Sequence of chain 2.A:
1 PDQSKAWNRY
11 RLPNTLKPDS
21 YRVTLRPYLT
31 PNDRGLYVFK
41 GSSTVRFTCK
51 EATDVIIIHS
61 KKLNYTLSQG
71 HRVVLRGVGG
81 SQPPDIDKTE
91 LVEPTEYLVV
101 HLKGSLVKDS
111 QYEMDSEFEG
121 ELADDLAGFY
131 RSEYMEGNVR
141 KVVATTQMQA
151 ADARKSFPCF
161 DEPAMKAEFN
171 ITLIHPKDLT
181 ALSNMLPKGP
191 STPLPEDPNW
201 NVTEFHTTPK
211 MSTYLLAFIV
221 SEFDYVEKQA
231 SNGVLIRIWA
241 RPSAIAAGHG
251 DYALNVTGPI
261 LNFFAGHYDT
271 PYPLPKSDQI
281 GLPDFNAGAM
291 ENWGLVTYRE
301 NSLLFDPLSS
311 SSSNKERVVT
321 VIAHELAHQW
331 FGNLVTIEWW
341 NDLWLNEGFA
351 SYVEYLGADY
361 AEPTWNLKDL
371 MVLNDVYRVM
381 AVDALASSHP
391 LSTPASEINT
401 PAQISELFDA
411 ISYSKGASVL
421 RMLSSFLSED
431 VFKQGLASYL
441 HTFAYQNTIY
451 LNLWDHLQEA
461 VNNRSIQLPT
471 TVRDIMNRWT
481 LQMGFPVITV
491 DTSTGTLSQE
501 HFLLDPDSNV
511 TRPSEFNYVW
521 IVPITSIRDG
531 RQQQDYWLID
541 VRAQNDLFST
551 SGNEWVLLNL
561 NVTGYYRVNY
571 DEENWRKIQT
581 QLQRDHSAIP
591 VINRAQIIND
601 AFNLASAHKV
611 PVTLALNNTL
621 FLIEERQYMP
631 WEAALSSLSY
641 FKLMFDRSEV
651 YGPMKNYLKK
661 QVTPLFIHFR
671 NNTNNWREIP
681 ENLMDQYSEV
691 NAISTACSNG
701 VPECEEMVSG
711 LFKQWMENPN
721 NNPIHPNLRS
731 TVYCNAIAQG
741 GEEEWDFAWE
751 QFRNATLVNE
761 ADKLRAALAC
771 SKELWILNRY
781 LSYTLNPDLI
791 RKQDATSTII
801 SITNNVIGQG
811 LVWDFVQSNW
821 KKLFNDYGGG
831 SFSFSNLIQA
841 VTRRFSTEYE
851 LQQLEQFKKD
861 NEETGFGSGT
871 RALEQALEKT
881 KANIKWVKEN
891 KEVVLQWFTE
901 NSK

The protein below binds the small molecule below.
Small molecule (SMILES): CC(=O)N[C@@H]1[C@@H](O)[C@H](O)[C@@H](CO)O[C@H]1O

Binding-site contacts:
Ligand atom O7 contacts residue TYR252 of chain 2.A at 3.7 Å.
Ligand atom O7 contacts residue ASN255 of chain 2.A at 4.0 Å.
Ligand atom C5 contacts residue ASN255 of chain 2.A at 3.6 Å.
Ligand atom C4 contacts residue ASN255 of chain 2.A at 4.2 Å.
Ligand atom C8 contacts residue LYS315 of chain 2.A at 4.2 Å.
Ligand atom C7 contacts residue TYR252 of chain 2.A at 3.8 Å (hydrophobic).
Ligand atom C2 contacts residue ASN255 of chain 2.A at 2.5 Å.
Ligand atom C1 contacts residue ASN255 of chain 2.A at 1.4 Å.
Ligand atom O5 contacts residue ASN255 of chain 2.A at 2.3 Å (h-bond).
Ligand atom O7 contacts residue LYS315 of chain 2.A at 3.2 Å (salt-bridge).
Ligand atom C7 contacts residue LYS315 of chain 2.A at 4.2 Å.
Ligand atom N2 contacts residue ASN255 of chain 2.A at 3.0 Å (h-bond).
Ligand atom C7 contacts residue ASN255 of chain 2.A at 3.7 Å.
Ligand atom C8 contacts residue TYR252 of chain 2.A at 3.5 Å (hydrophobic).
Ligand atom C3 contacts residue ASN255 of chain 2.A at 3.8 Å.
Ligand atom C8 contacts residue PRO307 of chain 2.A at 4.2 Å (hydrophobic).
Ligand atom C8 contacts residue PHE305 of chain 2.A at 4.0 Å (hydrophobic).